A protein and the small-molecule ligand that binds it are described below.
Small molecule (SMILES): CC(=O)N[C@@H]1[C@@H](O)[C@H](O)[C@@H](CO)O[C@H]1O

Binding-site contacts:
Ligand atom O5 contacts residue ASN443 of chain 1.D at 2.4 Å (h-bond).
Ligand atom N2 contacts residue ASN443 of chain 1.D at 3.0 Å (h-bond).
Ligand atom C7 contacts residue ASN443 of chain 1.D at 3.9 Å.
Ligand atom O7 contacts residue ILE442 of chain 1.D at 4.4 Å.
Ligand atom C1 contacts residue ASN443 of chain 1.D at 1.4 Å.
Ligand atom C2 contacts residue ASN443 of chain 1.D at 2.5 Å.
Ligand atom O7 contacts residue ASN443 of chain 1.D at 4.0 Å.
Ligand atom C5 contacts residue ASN443 of chain 1.D at 3.7 Å.
Ligand atom O6 contacts residue ASN443 of chain 1.D at 4.1 Å.
Ligand atom C4 contacts residue ASN443 of chain 1.D at 4.2 Å.
Ligand atom O6 contacts residue NAG1 of chain 1.KA at 4.0 Å.
Ligand atom C3 contacts residue ASN443 of chain 1.D at 3.8 Å.

Sequence of chain 1.D:
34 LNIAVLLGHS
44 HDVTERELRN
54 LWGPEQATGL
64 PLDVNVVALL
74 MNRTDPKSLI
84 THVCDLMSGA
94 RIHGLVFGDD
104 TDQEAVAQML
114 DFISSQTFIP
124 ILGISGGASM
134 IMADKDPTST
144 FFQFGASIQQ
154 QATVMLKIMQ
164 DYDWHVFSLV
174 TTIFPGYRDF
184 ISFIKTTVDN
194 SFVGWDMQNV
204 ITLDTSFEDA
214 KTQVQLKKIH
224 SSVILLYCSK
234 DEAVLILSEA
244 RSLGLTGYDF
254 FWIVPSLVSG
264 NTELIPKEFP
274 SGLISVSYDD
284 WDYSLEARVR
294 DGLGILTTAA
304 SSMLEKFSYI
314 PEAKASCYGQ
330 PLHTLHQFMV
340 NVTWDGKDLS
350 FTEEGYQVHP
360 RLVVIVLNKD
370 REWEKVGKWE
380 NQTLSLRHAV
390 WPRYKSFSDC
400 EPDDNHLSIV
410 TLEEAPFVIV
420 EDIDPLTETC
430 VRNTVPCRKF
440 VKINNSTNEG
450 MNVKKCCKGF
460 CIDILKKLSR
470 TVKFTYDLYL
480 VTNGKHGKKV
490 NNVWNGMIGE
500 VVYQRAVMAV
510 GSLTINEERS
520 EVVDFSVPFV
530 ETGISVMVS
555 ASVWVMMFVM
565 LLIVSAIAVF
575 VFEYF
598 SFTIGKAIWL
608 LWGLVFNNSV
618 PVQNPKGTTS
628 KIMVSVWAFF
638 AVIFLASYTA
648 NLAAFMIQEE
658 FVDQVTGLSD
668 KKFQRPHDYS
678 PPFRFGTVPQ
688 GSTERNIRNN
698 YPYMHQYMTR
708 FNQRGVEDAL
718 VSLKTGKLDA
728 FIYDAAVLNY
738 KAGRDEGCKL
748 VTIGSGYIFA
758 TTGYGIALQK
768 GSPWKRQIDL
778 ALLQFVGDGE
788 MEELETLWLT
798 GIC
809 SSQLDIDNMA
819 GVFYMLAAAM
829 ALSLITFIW